Sequence of chain 1.B:
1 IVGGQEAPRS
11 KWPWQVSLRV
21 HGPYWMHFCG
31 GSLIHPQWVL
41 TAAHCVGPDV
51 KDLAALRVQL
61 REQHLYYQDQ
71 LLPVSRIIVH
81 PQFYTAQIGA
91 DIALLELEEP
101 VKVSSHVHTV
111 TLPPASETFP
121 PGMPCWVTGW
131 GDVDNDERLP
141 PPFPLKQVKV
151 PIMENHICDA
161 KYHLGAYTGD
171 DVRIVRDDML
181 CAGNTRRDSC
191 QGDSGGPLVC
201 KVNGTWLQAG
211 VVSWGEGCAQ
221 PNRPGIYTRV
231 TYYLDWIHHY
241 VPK

Binding-site contacts:
Ligand atom O24 contacts residue SER194 of chain 1.B at 2.3 Å (h-bond).
Ligand atom C28 contacts residue CYS45 of chain 1.B at 3.6 Å (hydrophobic).
Ligand atom O14 contacts residue GLN191 of chain 1.B at 3.7 Å.
Ligand atom C22 contacts residue HIS44 of chain 1.B at 3.7 Å.
Ligand atom N23 contacts residue SER194 of chain 1.B at 2.8 Å (h-bond).
Ligand atom C7 contacts residue HIS44 of chain 1.B at 3.7 Å.
Ligand atom N20 contacts residue GLY192 of chain 1.B at 3.5 Å (h-bond).
Ligand atom C9 contacts residue HIS44 of chain 1.B at 3.7 Å.
Ligand atom C3 contacts residue SER213 of chain 1.B at 3.6 Å.
Ligand atom O2 contacts residue SER213 of chain 1.B at 3.2 Å (h-bond).
Ligand atom C17 contacts residue SER189 of chain 1.B at 3.5 Å.
Ligand atom O24 contacts residue GLY192 of chain 1.B at 2.7 Å (h-bond).
Ligand atom C7 contacts residue SER194 of chain 1.B at 2.4 Å.
Ligand atom C18 contacts residue SER189 of chain 1.B at 3.4 Å.
Ligand atom O24 contacts residue CYS190 of chain 1.B at 3.3 Å (h-bond).
Ligand atom C42 contacts residue LYS51 of chain 1.B at 3.3 Å.
Ligand atom C25 contacts residue HIS44 of chain 1.B at 3.7 Å.
Ligand atom C41 contacts residue LYS51 of chain 1.B at 3.7 Å.
Ligand atom O24 contacts residue ASP193 of chain 1.B at 3.2 Å (salt-bridge).
Ligand atom C30 contacts residue PHE28 of chain 1.B at 3.5 Å (hydrophobic).
Ligand atom N4 contacts residue SER194 of chain 1.B at 2.8 Å (h-bond).
Ligand atom O24 contacts residue GLN191 of chain 1.B at 3.4 Å.
Ligand atom N19 contacts residue ASP188 of chain 1.B at 2.9 Å (salt-bridge).
Ligand atom C15 contacts residue VAL212 of chain 1.B at 3.5 Å (hydrophobic).
Ligand atom C27 contacts residue HIS44 of chain 1.B at 3.3 Å.
Ligand atom N19 contacts residue SER189 of chain 1.B at 2.8 Å (h-bond).
Ligand atom C42 contacts residue LEU56 of chain 1.B at 3.7 Å (hydrophobic).
Ligand atom N4 contacts residue HIS44 of chain 1.B at 3.7 Å.
Ligand atom C28 contacts residue HIS44 of chain 1.B at 2.9 Å.
Ligand atom C15 contacts residue SER194 of chain 1.B at 2.9 Å.
Ligand atom C6 contacts residue SER194 of chain 1.B at 1.4 Å.
Ligand atom N29 contacts residue CYS45 of chain 1.B at 3.6 Å.
Ligand atom N19 contacts residue GLY225 of chain 1.B at 3.6 Å.
Ligand atom N4 contacts residue SER213 of chain 1.B at 2.9 Å (h-bond).
Ligand atom C41 contacts residue ASP52 of chain 1.B at 3.7 Å.
Ligand atom C18 contacts residue TRP214 of chain 1.B at 3.6 Å (hydrophobic).
Ligand atom N20 contacts residue SER194 of chain 1.B at 3.6 Å (h-bond).
Ligand atom C5 contacts residue SER194 of chain 1.B at 2.4 Å.
Ligand atom C38 contacts residue PHE28 of chain 1.B at 3.4 Å (hydrophobic).
Ligand atom N23 contacts residue HIS44 of chain 1.B at 2.7 Å (h-bond).

A protein and the small-molecule ligand that binds it are described below.
Small molecule (SMILES): NCCCC[C@H](NC(=O)OCc1ccccc1)[C@H](O)c1noc(CN2CCN(C(=O)CCCc3ccccc3)CC2)n1